The protein below binds the small molecule below.
Small molecule (SMILES): C[C@H](NC(=O)[C@H](CC1=CN=C2C=CC=CC12)NC(=O)[C@H](C)NC(=O)[C@@H]1CCCN1C(=O)[C@H](C)NC(=O)[C@@H]1CCCN1C(=O)[C@H](CC(=O)O)NC(=O)[C@@H](N)CCCN=C(N)N)C(=O)N[C@@H](CC1=NC=NC1)C(=O)NCC(=O)NCC(=O)NCC(N)=O

Sequence of chain 1.D:
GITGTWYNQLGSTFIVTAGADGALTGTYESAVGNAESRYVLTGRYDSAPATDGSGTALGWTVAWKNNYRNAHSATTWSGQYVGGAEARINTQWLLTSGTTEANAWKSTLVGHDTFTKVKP

Sequence of chain 1.B:
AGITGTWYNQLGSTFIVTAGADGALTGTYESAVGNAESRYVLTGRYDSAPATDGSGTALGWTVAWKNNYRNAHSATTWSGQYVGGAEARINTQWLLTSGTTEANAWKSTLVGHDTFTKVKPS

Binding-site contacts:
Ligand atom CB contacts residue TRP144 of chain 1.B at 3.4 Å (hydrophobic).
Ligand atom CH2 contacts residue GLU68 of chain 1.D at 3.5 Å.
Ligand atom CB contacts residue SER51 of chain 1.D at 3.6 Å.
Ligand atom CB contacts residue TRP103 of chain 1.D at 3.2 Å (hydrophobic).
Ligand atom CE3 contacts residue SER51 of chain 1.D at 3.4 Å.
Ligand atom OD1 contacts residue LYS145 of chain 1.B at 2.7 Å (salt-bridge).
Ligand atom O contacts residue ASN47 of chain 1.D at 3.3 Å (h-bond).
Ligand atom CE2 contacts residue SER69 of chain 1.D at 3.7 Å.
Ligand atom O contacts residue LYS145 of chain 1.B at 2.7 Å (salt-bridge).
Ligand atom O contacts residue SER112 of chain 1.D at 2.9 Å (h-bond).
Ligand atom CZ2 contacts residue SER76 of chain 1.D at 3.1 Å.
Ligand atom O contacts residue ALA141 of chain 1.B at 3.6 Å.
Ligand atom CH2 contacts residue SER69 of chain 1.D at 3.6 Å.
Ligand atom CD contacts residue TRP103 of chain 1.D at 3.6 Å (hydrophobic).
Ligand atom O contacts residue TRP132 of chain 1.D at 3.6 Å.
Ligand atom CA contacts residue TRP144 of chain 1.B at 3.6 Å (hydrophobic).
Ligand atom O contacts residue ALA110 of chain 1.D at 3.5 Å.
Ligand atom C contacts residue TYR67 of chain 1.D at 3.7 Å (hydrophobic).
Ligand atom NE2 contacts residue THR114 of chain 1.D at 2.7 Å (h-bond).
Ligand atom O contacts residue SER51 of chain 1.D at 2.7 Å (h-bond).
Ligand atom CA contacts residue ALA141 of chain 1.B at 3.2 Å (hydrophobic).
Ligand atom O contacts residue LEU49 of chain 1.D at 3.1 Å.
Ligand atom CG contacts residue LEU148 of chain 1.D at 3.7 Å (hydrophobic).
Ligand atom CH2 contacts residue SER76 of chain 1.D at 3.4 Å.
Ligand atom C contacts residue LEU49 of chain 1.D at 3.4 Å (hydrophobic).
Ligand atom C contacts residue SER51 of chain 1.D at 3.4 Å.
Ligand atom O contacts residue TRP144 of chain 1.B at 3.5 Å.
Ligand atom N contacts residue TRP144 of chain 1.B at 3.6 Å.
Ligand atom CZ3 contacts residue SER69 of chain 1.D at 3.7 Å.
Ligand atom N contacts residue LEU49 of chain 1.D at 3.3 Å.
Ligand atom N contacts residue ASP152 of chain 1.D at 3.7 Å.
Ligand atom CB contacts residue TYR67 of chain 1.D at 3.7 Å (hydrophobic).
Ligand atom CA contacts residue TRP144 of chain 1.B at 3.6 Å (hydrophobic).
Ligand atom CE1 contacts residue TRP103 of chain 1.D at 3.6 Å (hydrophobic).
Ligand atom O contacts residue TYR67 of chain 1.D at 3.0 Å (h-bond).
Ligand atom N contacts residue ALA141 of chain 1.B at 2.9 Å (h-bond).
Ligand atom CB contacts residue TRP144 of chain 1.B at 3.3 Å (hydrophobic).
Ligand atom CZ3 contacts residue GLU68 of chain 1.D at 3.4 Å.
Ligand atom O contacts residue TRP116 of chain 1.D at 3.6 Å.
Ligand atom CE1 contacts residue THR114 of chain 1.D at 3.6 Å.